This small molecule binds to this protein.
Small molecule (SMILES): Cc1cc(NC(=O)NCCS(=O)(=O)c2ccccc2)no1

Binding-site contacts:
Ligand atom O contacts residue PHE29 of chain 1.A at 4.0 Å.
Ligand atom C contacts residue ALA160 of chain 1.A at 3.7 Å (hydrophobic).
Ligand atom C contacts residue LEU20 of chain 1.A at 4.1 Å (hydrophobic).
Ligand atom C5 contacts residue LEU120 of chain 1.A at 4.0 Å (hydrophobic).
Ligand atom C1 contacts residue VAL15 of chain 1.A at 4.0 Å (hydrophobic).
Ligand atom O3 contacts residue THR116 of chain 1.A at 4.0 Å.
Ligand atom O contacts residue LYS117 of chain 1.A at 4.2 Å.
Ligand atom C9 contacts residue PHE29 of chain 1.A at 4.2 Å (hydrophobic).
Ligand atom C3 contacts residue ALA160 of chain 1.A at 3.9 Å (hydrophobic).
Ligand atom C4 contacts residue LEU161 of chain 1.A at 4.2 Å (hydrophobic).
Ligand atom N1 contacts residue LEU120 of chain 1.A at 4.0 Å.
Ligand atom C6 contacts residue PHE29 of chain 1.A at 4.2 Å (hydrophobic).
Ligand atom O3 contacts residue LYS117 of chain 1.A at 3.2 Å (salt-bridge).
Ligand atom N1 contacts residue LEU161 of chain 1.A at 4.0 Å.
Ligand atom C contacts residue VAL15 of chain 1.A at 3.1 Å (hydrophobic).
Ligand atom C8 contacts residue PHE29 of chain 1.A at 4.2 Å (hydrophobic).
Ligand atom C1 contacts residue ALA160 of chain 1.A at 3.4 Å (hydrophobic).
Ligand atom N2 contacts residue ASP119 of chain 1.A at 3.2 Å (salt-bridge).
Ligand atom C contacts residue GLY16 of chain 1.A at 3.4 Å.
Ligand atom C2 contacts residue ALA160 of chain 1.A at 3.8 Å (hydrophobic).
Ligand atom N2 contacts residue LYS117 of chain 1.A at 3.4 Å.
Ligand atom C4 contacts residue ASP119 of chain 1.A at 3.8 Å.
Ligand atom C contacts residue THR116 of chain 1.A at 4.0 Å.
Ligand atom N2 contacts residue ALA160 of chain 1.A at 3.0 Å (h-bond).
Ligand atom N contacts residue ASP119 of chain 1.A at 2.8 Å (salt-bridge).
Ligand atom C1 contacts residue LYS117 of chain 1.A at 3.8 Å.
Ligand atom C5 contacts residue ASP119 of chain 1.A at 4.0 Å.
Ligand atom N1 contacts residue ASP119 of chain 1.A at 3.0 Å (salt-bridge).
Ligand atom N contacts residue LEU161 of chain 1.A at 3.6 Å.
Ligand atom C2 contacts residue LYS117 of chain 1.A at 3.9 Å.
Ligand atom N2 contacts residue SER159 of chain 1.A at 3.5 Å.
Ligand atom O3 contacts residue ALA160 of chain 1.A at 2.9 Å (h-bond).
Ligand atom C9 contacts residue GLY31 of chain 1.A at 3.7 Å.
Ligand atom C3 contacts residue ASP119 of chain 1.A at 3.4 Å.
Ligand atom O3 contacts residue SER159 of chain 1.A at 3.8 Å.
Ligand atom C3 contacts residue LEU161 of chain 1.A at 3.9 Å (hydrophobic).
Ligand atom C10 contacts residue GLY31 of chain 1.A at 3.3 Å.
Ligand atom C3 contacts residue LYS117 of chain 1.A at 3.9 Å.
Ligand atom N contacts residue LYS117 of chain 1.A at 4.2 Å.
Ligand atom N2 contacts residue LEU161 of chain 1.A at 3.8 Å.

Sequence of chain 1.A:
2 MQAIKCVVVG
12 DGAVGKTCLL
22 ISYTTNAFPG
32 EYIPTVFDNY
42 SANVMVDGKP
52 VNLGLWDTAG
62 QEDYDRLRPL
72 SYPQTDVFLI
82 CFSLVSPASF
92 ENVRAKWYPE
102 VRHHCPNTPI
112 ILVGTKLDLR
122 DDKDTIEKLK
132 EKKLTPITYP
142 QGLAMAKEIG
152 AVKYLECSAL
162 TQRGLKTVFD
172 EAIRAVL